Binding-site contacts:
Ligand atom F22 contacts residue ASP177 of chain 1.D at 3.5 Å.
Ligand atom C2 contacts residue MET165 of chain 1.D at 3.7 Å (hydrophobic).
Ligand atom C17 contacts residue ILE176 of chain 1.D at 3.5 Å (hydrophobic).
Ligand atom F22 contacts residue LYS70 of chain 1.D at 3.2 Å.
Ligand atom C3 contacts residue LEU47 of chain 1.D at 4.0 Å (hydrophobic).
Ligand atom C14 contacts residue ILE176 of chain 1.D at 3.7 Å (hydrophobic).
Ligand atom C14 contacts residue PHE115 of chain 1.D at 3.6 Å (hydrophobic).
Ligand atom O9 contacts residue ILE176 of chain 1.D at 3.8 Å.
Ligand atom O21 contacts residue TYR117 of chain 1.D at 3.8 Å.
Ligand atom C4 contacts residue MET165 of chain 1.D at 3.7 Å (hydrophobic).
Ligand atom C13 contacts residue ILE176 of chain 1.D at 3.5 Å (hydrophobic).
Ligand atom O21 contacts residue ILE118 of chain 1.D at 2.6 Å (h-bond).
Ligand atom C5 contacts residue ILE118 of chain 1.D at 3.2 Å (hydrophobic).
Ligand atom C16 contacts residue LYS70 of chain 1.D at 3.8 Å.
Ligand atom C15 contacts residue PHE115 of chain 1.D at 3.8 Å (hydrophobic).
Ligand atom O23 contacts residue LYS70 of chain 1.D at 2.9 Å (salt-bridge).
Ligand atom C10 contacts residue ILE176 of chain 1.D at 3.9 Å (hydrophobic).
Ligand atom C5 contacts residue LEU47 of chain 1.D at 3.8 Å (hydrophobic).
Ligand atom C16 contacts residue ASP177 of chain 1.D at 4.0 Å.
Ligand atom C1 contacts residue MET165 of chain 1.D at 3.9 Å (hydrophobic).
Ligand atom C12 contacts residue ILE176 of chain 1.D at 3.7 Å (hydrophobic).
Ligand atom C15 contacts residue ILE176 of chain 1.D at 3.9 Å (hydrophobic).
Ligand atom C1 contacts residue LEU47 of chain 1.D at 3.7 Å (hydrophobic).
Ligand atom C4 contacts residue LEU47 of chain 1.D at 4.0 Å (hydrophobic).
Ligand atom C3 contacts residue MET165 of chain 1.D at 3.5 Å (hydrophobic).
Ligand atom C15 contacts residue LYS70 of chain 1.D at 3.8 Å.
Ligand atom O9 contacts residue VAL55 of chain 1.D at 3.6 Å.
Ligand atom C10 contacts residue VAL55 of chain 1.D at 3.9 Å (hydrophobic).
Ligand atom C2 contacts residue LEU47 of chain 1.D at 3.8 Å (hydrophobic).
Ligand atom C5 contacts residue MET165 of chain 1.D at 3.9 Å (hydrophobic).
Ligand atom C15 contacts residue ASP177 of chain 1.D at 3.5 Å.
Ligand atom C24 contacts residue LEU47 of chain 1.D at 3.8 Å (hydrophobic).
Ligand atom O23 contacts residue ASP177 of chain 1.D at 3.1 Å (salt-bridge).
Ligand atom C6 contacts residue LEU47 of chain 1.D at 3.7 Å (hydrophobic).
Ligand atom O21 contacts residue ASN120 of chain 1.D at 3.4 Å (h-bond).
Ligand atom C17 contacts residue VAL55 of chain 1.D at 3.9 Å (hydrophobic).
Ligand atom N11 contacts residue VAL68 of chain 1.D at 3.9 Å.
Ligand atom C6 contacts residue ILE118 of chain 1.D at 3.3 Å (hydrophobic).
Ligand atom C6 contacts residue ASN120 of chain 1.D at 4.0 Å.
Ligand atom O23 contacts residue PHE115 of chain 1.D at 3.5 Å.

Sequence of chain 1.D:
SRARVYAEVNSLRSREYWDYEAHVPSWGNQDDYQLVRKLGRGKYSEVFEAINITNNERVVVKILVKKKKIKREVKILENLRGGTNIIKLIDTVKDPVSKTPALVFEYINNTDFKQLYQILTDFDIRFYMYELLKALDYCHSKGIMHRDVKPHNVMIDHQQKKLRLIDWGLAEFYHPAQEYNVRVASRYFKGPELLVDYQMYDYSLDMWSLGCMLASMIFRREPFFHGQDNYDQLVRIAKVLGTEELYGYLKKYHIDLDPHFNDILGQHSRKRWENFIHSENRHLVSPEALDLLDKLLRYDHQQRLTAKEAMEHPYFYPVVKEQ

This protein binds this small molecule.
Small molecule (SMILES): C=Cc1cc(O)cc2nc(-c3ccc(O)c(F)c3)oc12